This small molecule binds to this protein.
Small molecule (SMILES): CC(=O)N[C@H]1/C(=N/OC(=O)Nc2ccccc2)O[C@H](CO)[C@@H](O)[C@@H]1O

Binding-site contacts:
Ligand atom CAF contacts residue TRP396 of chain 1.A at 3.8 Å (hydrophobic).
Ligand atom OAM contacts residue ASP398 of chain 1.A at 2.6 Å (salt-bridge).
Ligand atom CAP contacts residue TRP329 of chain 1.A at 3.5 Å (hydrophobic).
Ligand atom CAC contacts residue ARG117 of chain 1.A at 3.9 Å.
Ligand atom OAJ contacts residue ARG117 of chain 1.A at 2.8 Å (salt-bridge).
Ligand atom CAG contacts residue TRP396 of chain 1.A at 3.5 Å (hydrophobic).
Ligand atom OAL contacts residue TYR331 of chain 1.A at 3.7 Å.
Ligand atom NAO contacts residue TYR332 of chain 1.A at 2.8 Å (h-bond).
Ligand atom CAX contacts residue TYR332 of chain 1.A at 3.7 Å (hydrophobic).
Ligand atom OAQ contacts residue TRP329 of chain 1.A at 3.3 Å.
Ligand atom CAG contacts residue TYR331 of chain 1.A at 3.5 Å (hydrophobic).
Ligand atom OAN contacts residue TRP396 of chain 1.A at 3.2 Å.
Ligand atom OAR contacts residue TRP329 of chain 1.A at 3.8 Å.
Ligand atom OAN contacts residue TYR331 of chain 1.A at 2.6 Å (h-bond).
Ligand atom CAH contacts residue TRP289 of chain 1.A at 3.7 Å (hydrophobic).
Ligand atom CAD contacts residue ASP398 of chain 1.A at 3.6 Å.
Ligand atom CAH contacts residue TYR331 of chain 1.A at 3.8 Å (hydrophobic).
Ligand atom OAM contacts residue TRP362 of chain 1.A at 3.6 Å.
Ligand atom CAS contacts residue TYR332 of chain 1.A at 3.7 Å (hydrophobic).
Ligand atom OAK contacts residue ASP398 of chain 1.A at 2.6 Å (salt-bridge).
Ligand atom CAD contacts residue ARG117 of chain 1.A at 3.9 Å.
Ligand atom OAL contacts residue TYR332 of chain 1.A at 4.0 Å.
Ligand atom OAQ contacts residue TYR332 of chain 1.A at 3.2 Å (h-bond).
Ligand atom OAN contacts residue TRP329 of chain 1.A at 3.9 Å.
Ligand atom NAY contacts residue TRP329 of chain 1.A at 3.3 Å.
Ligand atom NAO contacts residue TRP329 of chain 1.A at 4.0 Å.
Ligand atom CAH contacts residue TRP396 of chain 1.A at 3.8 Å (hydrophobic).
Ligand atom CAE contacts residue TRP396 of chain 1.A at 3.7 Å (hydrophobic).
Ligand atom CAE contacts residue TYR331 of chain 1.A at 4.0 Å (hydrophobic).
Ligand atom OAK contacts residue ARG117 of chain 1.A at 3.0 Å (salt-bridge).
Ligand atom CAH contacts residue ASP245 of chain 1.A at 3.8 Å.
Ligand atom CAP contacts residue TYR332 of chain 1.A at 3.5 Å (hydrophobic).
Ligand atom CAG contacts residue ASP245 of chain 1.A at 4.0 Å.
Ligand atom CAH contacts residue TRP329 of chain 1.A at 3.6 Å (hydrophobic).
Ligand atom OAJ contacts residue HIS192 of chain 1.A at 3.8 Å.
Ligand atom OAK contacts residue TRP396 of chain 1.A at 3.4 Å.
Ligand atom CAF contacts residue ASP398 of chain 1.A at 3.5 Å.
Ligand atom NAI contacts residue ASP245 of chain 1.A at 3.1 Å (salt-bridge).
Ligand atom CAD contacts residue TRP396 of chain 1.A at 4.0 Å (hydrophobic).
Ligand atom CAF contacts residue TRP362 of chain 1.A at 3.7 Å (hydrophobic).

Sequence of chain 1.A:
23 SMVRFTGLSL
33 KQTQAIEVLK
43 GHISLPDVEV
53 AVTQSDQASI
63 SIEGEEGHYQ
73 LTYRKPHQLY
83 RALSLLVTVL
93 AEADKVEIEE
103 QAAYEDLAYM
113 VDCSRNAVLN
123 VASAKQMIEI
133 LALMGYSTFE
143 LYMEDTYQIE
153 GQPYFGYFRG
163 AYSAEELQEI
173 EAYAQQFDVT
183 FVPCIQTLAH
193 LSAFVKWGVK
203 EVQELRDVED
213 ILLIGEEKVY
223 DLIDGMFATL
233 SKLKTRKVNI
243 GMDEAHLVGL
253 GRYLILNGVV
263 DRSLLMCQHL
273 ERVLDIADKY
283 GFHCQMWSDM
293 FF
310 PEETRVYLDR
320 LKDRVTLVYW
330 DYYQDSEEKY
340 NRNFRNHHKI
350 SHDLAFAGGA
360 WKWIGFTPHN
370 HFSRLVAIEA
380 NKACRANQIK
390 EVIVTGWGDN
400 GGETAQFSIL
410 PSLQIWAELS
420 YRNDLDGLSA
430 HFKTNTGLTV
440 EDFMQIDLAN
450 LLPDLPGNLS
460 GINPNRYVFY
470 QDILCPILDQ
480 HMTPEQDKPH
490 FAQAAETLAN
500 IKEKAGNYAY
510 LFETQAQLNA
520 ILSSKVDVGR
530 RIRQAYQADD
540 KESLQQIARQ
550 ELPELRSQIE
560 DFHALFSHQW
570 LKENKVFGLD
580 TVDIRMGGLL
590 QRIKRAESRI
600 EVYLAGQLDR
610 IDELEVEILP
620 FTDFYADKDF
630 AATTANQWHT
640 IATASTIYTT